Sequence of chain 1.D:
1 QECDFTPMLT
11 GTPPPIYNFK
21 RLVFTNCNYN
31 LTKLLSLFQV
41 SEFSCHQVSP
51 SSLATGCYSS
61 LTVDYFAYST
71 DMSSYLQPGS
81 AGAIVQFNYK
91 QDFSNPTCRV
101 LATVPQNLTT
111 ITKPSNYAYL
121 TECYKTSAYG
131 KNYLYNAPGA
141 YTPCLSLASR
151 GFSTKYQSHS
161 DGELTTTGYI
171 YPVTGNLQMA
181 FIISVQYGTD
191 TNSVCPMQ

Binding-site contacts:
Ligand atom C6 contacts residue LYS33 of chain 1.D at 4.0 Å.
Ligand atom O5 contacts residue ASN30 of chain 1.D at 2.4 Å (h-bond).
Ligand atom O6 contacts residue THR32 of chain 1.D at 3.9 Å.
Ligand atom C5 contacts residue THR32 of chain 1.D at 4.4 Å.
Ligand atom C4 contacts residue ASN30 of chain 1.D at 4.3 Å.
Ligand atom N2 contacts residue ASN30 of chain 1.D at 2.9 Å (h-bond).
Ligand atom C3 contacts residue ASN30 of chain 1.D at 3.8 Å.
Ligand atom C7 contacts residue ASN30 of chain 1.D at 3.5 Å.
Ligand atom C5 contacts residue LYS33 of chain 1.D at 4.2 Å.
Ligand atom C8 contacts residue GLN198 of chain 1.D at 3.7 Å.
Ligand atom C1 contacts residue ASN30 of chain 1.D at 1.4 Å.
Ligand atom O6 contacts residue LYS33 of chain 1.D at 3.6 Å.
Ligand atom C7 contacts residue MET197 of chain 1.D at 4.3 Å (hydrophobic).
Ligand atom C5 contacts residue ASN30 of chain 1.D at 3.6 Å.
Ligand atom O5 contacts residue LYS33 of chain 1.D at 3.3 Å.
Ligand atom C2 contacts residue ASN30 of chain 1.D at 2.5 Å.
Ligand atom C8 contacts residue MET197 of chain 1.D at 3.0 Å (hydrophobic).
Ligand atom C1 contacts residue LYS33 of chain 1.D at 4.0 Å.
Ligand atom C8 contacts residue THR32 of chain 1.D at 3.8 Å.
Ligand atom O7 contacts residue MET197 of chain 1.D at 4.0 Å.
Ligand atom O6 contacts residue SER36 of chain 1.D at 3.5 Å (h-bond).
Ligand atom O7 contacts residue ASN30 of chain 1.D at 3.7 Å.

The protein below binds the small molecule below.
Small molecule (SMILES): CC(=O)N[C@H]1[C@H](O[C@H]2[C@H](O)[C@@H](NC(C)=O)CO[C@@H]2CO)O[C@H](CO)[C@@H](O)[C@@H]1O